The small molecule below binds the protein below.
Small molecule (SMILES): O=C(N[C@@H](C(=O)NO)c1ccc(-c2cc(F)c(F)c(F)c2)cc1)C1CCCCC1

Sequence of chain 1.B:
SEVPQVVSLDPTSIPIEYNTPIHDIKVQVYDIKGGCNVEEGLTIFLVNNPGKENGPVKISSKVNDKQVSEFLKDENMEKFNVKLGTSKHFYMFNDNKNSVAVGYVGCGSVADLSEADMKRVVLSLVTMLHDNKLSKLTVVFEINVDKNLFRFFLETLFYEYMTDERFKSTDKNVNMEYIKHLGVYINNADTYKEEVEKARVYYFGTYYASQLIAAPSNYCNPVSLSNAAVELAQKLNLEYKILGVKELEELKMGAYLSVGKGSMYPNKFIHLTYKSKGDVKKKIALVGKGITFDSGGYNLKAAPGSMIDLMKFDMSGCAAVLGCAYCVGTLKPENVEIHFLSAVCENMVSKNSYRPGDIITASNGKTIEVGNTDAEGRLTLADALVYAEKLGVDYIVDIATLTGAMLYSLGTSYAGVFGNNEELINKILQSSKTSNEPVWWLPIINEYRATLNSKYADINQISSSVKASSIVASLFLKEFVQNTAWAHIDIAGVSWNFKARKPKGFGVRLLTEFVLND

Binding-site contacts:
Ligand atom CAJ contacts residue GLY405 of chain 1.B at 3.4 Å.
Ligand atom FAD contacts residue ALA493 of chain 1.B at 3.0 Å.
Ligand atom O contacts residue LYS302 of chain 1.B at 2.6 Å (salt-bridge).
Ligand atom NAR contacts residue ASP375 of chain 1.B at 3.6 Å (salt-bridge).
Ligand atom FAD contacts residue LEU408 of chain 1.B at 3.6 Å.
Ligand atom OAB contacts residue THR404 of chain 1.B at 3.1 Å.
Ligand atom NAR contacts residue LYS290 of chain 1.B at 3.4 Å (salt-bridge).
Ligand atom O contacts residue ASP295 of chain 1.B at 3.1 Å (salt-bridge).
Ligand atom FAF contacts residue MET308 of chain 1.B at 3.4 Å.
Ligand atom CAZ contacts residue GLY405 of chain 1.B at 3.4 Å.
Ligand atom CAN contacts residue ASN373 of chain 1.B at 3.5 Å.
Ligand atom OAC contacts residue ASP315 of chain 1.B at 3.4 Å (salt-bridge).
Ligand atom NAR contacts residue CO31 of chain 1.Y at 2.9 Å (h-bond).
Ligand atom OAC contacts residue ZN1 of chain 1.Z at 2.4 Å.
Ligand atom C contacts residue LEU403 of chain 1.B at 3.7 Å (hydrophobic).
Ligand atom CAG contacts residue GLY405 of chain 1.B at 3.6 Å.
Ligand atom NAR contacts residue LEU403 of chain 1.B at 3.2 Å (h-bond).
Ligand atom OAC contacts residue LYS290 of chain 1.B at 2.8 Å (salt-bridge).
Ligand atom OAC contacts residue ASP375 of chain 1.B at 3.5 Å (salt-bridge).
Ligand atom CBA contacts residue LEU408 of chain 1.B at 3.5 Å (hydrophobic).
Ligand atom FAF contacts residue LEU408 of chain 1.B at 3.6 Å.
Ligand atom OAC contacts residue GLU377 of chain 1.B at 2.8 Å (salt-bridge).
Ligand atom CAV contacts residue LEU408 of chain 1.B at 3.5 Å (hydrophobic).
Ligand atom FAE contacts residue MET308 of chain 1.B at 3.2 Å.
Ligand atom CAH contacts residue GLY405 of chain 1.B at 3.7 Å.
Ligand atom CAI contacts residue GLY405 of chain 1.B at 3.6 Å.
Ligand atom FAD contacts residue PHE499 of chain 1.B at 3.7 Å.
Ligand atom CA contacts residue LEU403 of chain 1.B at 3.3 Å (hydrophobic).
Ligand atom OAC contacts residue CO31 of chain 1.Y at 2.8 Å (h-bond).
Ligand atom C contacts residue ZN1 of chain 1.Z at 2.8 Å.
Ligand atom OAB contacts residue GLY405 of chain 1.B at 3.2 Å (h-bond).
Ligand atom O contacts residue ASP375 of chain 1.B at 3.2 Å (salt-bridge).
Ligand atom OAC contacts residue ASP295 of chain 1.B at 3.1 Å (salt-bridge).
Ligand atom CAX contacts residue GLY405 of chain 1.B at 3.6 Å.
Ligand atom C contacts residue ASP375 of chain 1.B at 3.5 Å.
Ligand atom FAF contacts residue PHE499 of chain 1.B at 3.1 Å.
Ligand atom OAB contacts residue LEU403 of chain 1.B at 3.6 Å.
Ligand atom O contacts residue ZN1 of chain 1.Z at 2.2 Å.
Ligand atom NAR contacts residue ZN1 of chain 1.Z at 2.9 Å.
Ligand atom FAE contacts residue GLY306 of chain 1.B at 3.5 Å.